Binding-site contacts:
Ligand atom C7 contacts residue THR79 of chain 1.I at 4.2 Å.
Ligand atom C1 contacts residue THR79 of chain 1.I at 4.1 Å.
Ligand atom C7 contacts residue ASN77 of chain 1.I at 3.4 Å.
Ligand atom N2 contacts residue THR79 of chain 1.I at 4.0 Å.
Ligand atom C3 contacts residue ASN77 of chain 1.I at 3.8 Å.
Ligand atom C2 contacts residue ASN77 of chain 1.I at 2.6 Å.
Ligand atom C4 contacts residue ASN77 of chain 1.I at 4.1 Å.
Ligand atom C1 contacts residue ASN77 of chain 1.I at 1.4 Å.
Ligand atom C1 contacts residue PHE75 of chain 1.I at 3.6 Å (hydrophobic).
Ligand atom O7 contacts residue ASN77 of chain 1.I at 3.0 Å (h-bond).
Ligand atom C5 contacts residue PHE75 of chain 1.I at 3.9 Å (hydrophobic).
Ligand atom O5 contacts residue PHE75 of chain 1.I at 3.8 Å.
Ligand atom N2 contacts residue ASN77 of chain 1.I at 3.1 Å (h-bond).
Ligand atom O7 contacts residue THR79 of chain 1.I at 4.4 Å.
Ligand atom O5 contacts residue ASN77 of chain 1.I at 2.1 Å (h-bond).
Ligand atom C5 contacts residue ASN77 of chain 1.I at 3.4 Å.

This protein binds this small molecule.
Small molecule (SMILES): CC(=O)N[C@@H]1[C@@H](O)[C@H](O)[C@@H](CO)O[C@H]1O

Sequence of chain 1.I:
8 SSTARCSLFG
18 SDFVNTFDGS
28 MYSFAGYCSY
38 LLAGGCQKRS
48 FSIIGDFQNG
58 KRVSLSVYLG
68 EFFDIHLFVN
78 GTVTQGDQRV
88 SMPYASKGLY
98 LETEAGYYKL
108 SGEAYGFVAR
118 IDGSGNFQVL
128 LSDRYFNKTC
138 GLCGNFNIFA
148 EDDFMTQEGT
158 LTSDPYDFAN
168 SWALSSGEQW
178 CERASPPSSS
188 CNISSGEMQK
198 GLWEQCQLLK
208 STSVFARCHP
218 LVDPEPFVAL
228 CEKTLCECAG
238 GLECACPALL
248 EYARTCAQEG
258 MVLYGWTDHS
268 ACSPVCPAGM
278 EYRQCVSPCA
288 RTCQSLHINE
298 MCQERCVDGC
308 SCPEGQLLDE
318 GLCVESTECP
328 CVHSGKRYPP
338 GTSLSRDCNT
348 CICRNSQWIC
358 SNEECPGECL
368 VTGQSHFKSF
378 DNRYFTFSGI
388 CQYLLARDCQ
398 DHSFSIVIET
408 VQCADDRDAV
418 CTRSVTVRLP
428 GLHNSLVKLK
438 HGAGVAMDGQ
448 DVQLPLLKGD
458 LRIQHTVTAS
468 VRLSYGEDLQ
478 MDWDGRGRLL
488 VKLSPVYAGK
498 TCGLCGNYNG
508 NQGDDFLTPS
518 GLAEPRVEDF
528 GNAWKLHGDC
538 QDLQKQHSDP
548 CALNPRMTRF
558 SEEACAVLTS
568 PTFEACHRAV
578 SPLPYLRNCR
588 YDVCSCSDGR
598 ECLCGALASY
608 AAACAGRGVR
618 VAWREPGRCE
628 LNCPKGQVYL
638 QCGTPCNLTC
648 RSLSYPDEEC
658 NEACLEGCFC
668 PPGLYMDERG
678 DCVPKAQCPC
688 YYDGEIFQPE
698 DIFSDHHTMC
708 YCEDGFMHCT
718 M